Binding-site contacts:
Ligand atom N contacts residue TYR164 of chain 2.A at 4.4 Å.
Ligand atom C1 contacts residue TRP130 of chain 2.A at 4.3 Å (hydrophobic).
Ligand atom O1 contacts residue TRP130 of chain 2.A at 3.9 Å.
Ligand atom O contacts residue ARG167 of chain 2.A at 3.0 Å (salt-bridge).
Ligand atom N1 contacts residue TYR164 of chain 2.A at 4.2 Å.
Ligand atom N1 contacts residue HIS126 of chain 2.A at 3.1 Å (h-bond).
Ligand atom O1 contacts residue HIS259 of chain 2.A at 2.8 Å (h-bond).
Ligand atom N contacts residue LEU54 of chain 2.A at 4.4 Å.
Ligand atom N contacts residue MET218 of chain 2.A at 4.5 Å.
Ligand atom C contacts residue THR165 of chain 2.A at 3.8 Å.
Ligand atom N contacts residue PHE53 of chain 2.A at 3.9 Å.
Ligand atom C2 contacts residue GLU36 of chain 2.A at 3.3 Å.
Ligand atom C1 contacts residue GLY166 of chain 2.A at 4.1 Å.
Ligand atom O contacts residue TRP130 of chain 2.A at 3.5 Å (h-bond).
Ligand atom N contacts residue HIS259 of chain 2.A at 4.5 Å.
Ligand atom N1 contacts residue GLY166 of chain 2.A at 4.5 Å.
Ligand atom C1 contacts residue ARG167 of chain 2.A at 4.1 Å.
Ligand atom N1 contacts residue GLU36 of chain 2.A at 3.3 Å (salt-bridge).
Ligand atom C contacts residue HIS126 of chain 2.A at 3.9 Å.
Ligand atom O contacts residue THR165 of chain 2.A at 2.8 Å (h-bond).
Ligand atom C contacts residue TYR164 of chain 2.A at 4.4 Å (hydrophobic).
Ligand atom C1 contacts residue PHE53 of chain 2.A at 3.8 Å (hydrophobic).
Ligand atom C2 contacts residue HIS259 of chain 2.A at 4.0 Å.
Ligand atom C contacts residue ARG167 of chain 2.A at 4.0 Å.
Ligand atom C contacts residue TRP130 of chain 2.A at 3.2 Å (hydrophobic).
Ligand atom O contacts residue GLY166 of chain 2.A at 3.1 Å.
Ligand atom N contacts residue TRP130 of chain 2.A at 4.0 Å.
Ligand atom N1 contacts residue TRP130 of chain 2.A at 2.7 Å (h-bond).
Ligand atom O contacts residue HIS126 of chain 2.A at 3.8 Å.
Ligand atom C2 contacts residue HIS126 of chain 2.A at 4.0 Å.
Ligand atom C2 contacts residue TRP130 of chain 2.A at 3.5 Å (hydrophobic).
Ligand atom O1 contacts residue GLU36 of chain 2.A at 2.6 Å (salt-bridge).
Ligand atom N1 contacts residue THR165 of chain 2.A at 4.0 Å.
Ligand atom O1 contacts residue LEU54 of chain 2.A at 4.3 Å.
Ligand atom O1 contacts residue ASN34 of chain 2.A at 3.8 Å.
Ligand atom C1 contacts residue TYR164 of chain 2.A at 4.3 Å (hydrophobic).
Ligand atom O1 contacts residue HIS126 of chain 2.A at 4.0 Å.
Ligand atom C contacts residue GLY166 of chain 2.A at 3.7 Å.

Sequence of chain 2.A:
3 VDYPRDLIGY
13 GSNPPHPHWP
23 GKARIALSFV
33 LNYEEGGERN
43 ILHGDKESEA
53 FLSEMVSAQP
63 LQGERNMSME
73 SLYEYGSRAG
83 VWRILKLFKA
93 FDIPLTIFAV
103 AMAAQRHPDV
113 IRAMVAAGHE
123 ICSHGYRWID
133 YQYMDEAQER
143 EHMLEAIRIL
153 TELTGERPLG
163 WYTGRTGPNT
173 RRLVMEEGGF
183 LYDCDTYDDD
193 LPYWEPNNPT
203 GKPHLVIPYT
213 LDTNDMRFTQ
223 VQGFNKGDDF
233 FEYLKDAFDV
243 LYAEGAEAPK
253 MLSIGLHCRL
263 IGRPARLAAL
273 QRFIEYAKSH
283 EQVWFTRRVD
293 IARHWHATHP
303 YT

This protein binds this small molecule.
Small molecule (SMILES): O=C1CNC(=O)N1